This small molecule binds to this protein.
Small molecule (SMILES): COc1ccc(C2=NN(C3CCCCCC3)C(=O)C2(C)C)cc1OC1CCCC1

Sequence of chain 1.B:
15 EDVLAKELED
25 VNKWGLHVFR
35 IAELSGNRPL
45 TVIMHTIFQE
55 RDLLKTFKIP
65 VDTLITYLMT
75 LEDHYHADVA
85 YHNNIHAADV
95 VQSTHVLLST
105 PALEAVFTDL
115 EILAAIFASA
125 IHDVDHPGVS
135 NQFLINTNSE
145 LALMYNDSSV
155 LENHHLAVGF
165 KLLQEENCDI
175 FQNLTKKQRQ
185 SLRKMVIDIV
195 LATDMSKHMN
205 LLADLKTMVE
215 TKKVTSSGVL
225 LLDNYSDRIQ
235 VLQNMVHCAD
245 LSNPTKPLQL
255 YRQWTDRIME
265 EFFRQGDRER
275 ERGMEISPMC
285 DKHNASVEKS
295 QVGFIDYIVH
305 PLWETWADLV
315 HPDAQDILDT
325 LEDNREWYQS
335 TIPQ

Binding-site contacts:
Ligand atom C14 contacts residue MET199 of chain 1.B at 3.9 Å (hydrophobic).
Ligand atom O1 contacts residue GLN295 of chain 1.B at 3.1 Å (h-bond).
Ligand atom C2 contacts residue GLN295 of chain 1.B at 4.0 Å.
Ligand atom C19 contacts residue PHE298 of chain 1.B at 3.4 Å (hydrophobic).
Ligand atom C7 contacts residue MET199 of chain 1.B at 3.9 Å (hydrophobic).
Ligand atom C19 contacts residue GLN295 of chain 1.B at 3.9 Å.
Ligand atom O3 contacts residue PHE298 of chain 1.B at 3.6 Å.
Ligand atom C17 contacts residue HIS86 of chain 1.B at 3.1 Å.
Ligand atom O3 contacts residue GLN295 of chain 1.B at 2.9 Å (h-bond).
Ligand atom C1 contacts residue GLN295 of chain 1.B at 4.0 Å.
Ligand atom C18 contacts residue PHE298 of chain 1.B at 3.7 Å (hydrophobic).
Ligand atom C1 contacts residue THR259 of chain 1.B at 3.7 Å.
Ligand atom C21 contacts residue MET263 of chain 1.B at 3.9 Å (hydrophobic).
Ligand atom O1 contacts residue ILE262 of chain 1.B at 3.7 Å.
Ligand atom C3 contacts residue TYR85 of chain 1.B at 3.8 Å (hydrophobic).
Ligand atom C3 contacts residue ASN247 of chain 1.B at 3.7 Å.
Ligand atom O2 contacts residue MET199 of chain 1.B at 3.3 Å.
Ligand atom C2 contacts residue PHE298 of chain 1.B at 3.6 Å (hydrophobic).
Ligand atom C13 contacts residue MET199 of chain 1.B at 3.8 Å (hydrophobic).
Ligand atom C16 contacts residue LEU245 of chain 1.B at 3.3 Å (hydrophobic).
Ligand atom C2 contacts residue ILE262 of chain 1.B at 3.8 Å (hydrophobic).
Ligand atom C21 contacts residue GLN295 of chain 1.B at 3.4 Å.
Ligand atom C1 contacts residue ILE262 of chain 1.B at 3.8 Å (hydrophobic).
Ligand atom C1 contacts residue TRP258 of chain 1.B at 3.9 Å (hydrophobic).
Ligand atom C20 contacts residue GLN295 of chain 1.B at 3.8 Å.
Ligand atom C22 contacts residue MET283 of chain 1.B at 3.4 Å (hydrophobic).
Ligand atom N1 contacts residue PHE266 of chain 1.B at 4.1 Å.
Ligand atom C10 contacts residue MET283 of chain 1.B at 4.0 Å (hydrophobic).
Ligand atom C23 contacts residue PHE298 of chain 1.B at 3.6 Å (hydrophobic).
Ligand atom C22 contacts residue GLN295 of chain 1.B at 3.5 Å.
Ligand atom C20 contacts residue PHE266 of chain 1.B at 4.0 Å (hydrophobic).
Ligand atom C23 contacts residue SER294 of chain 1.B at 3.8 Å.
Ligand atom C24 contacts residue MET283 of chain 1.B at 4.0 Å (hydrophobic).
Ligand atom C21 contacts residue PHE266 of chain 1.B at 4.0 Å (hydrophobic).
Ligand atom C19 contacts residue ILE262 of chain 1.B at 4.1 Å (hydrophobic).
Ligand atom C22 contacts residue SER294 of chain 1.B at 3.5 Å.
Ligand atom C4 contacts residue TYR85 of chain 1.B at 3.8 Å (hydrophobic).
Ligand atom C1 contacts residue ASN247 of chain 1.B at 3.7 Å.
Ligand atom C5 contacts residue PHE298 of chain 1.B at 3.9 Å (hydrophobic).
Ligand atom C23 contacts residue MET283 of chain 1.B at 3.5 Å (hydrophobic).